Sequence of chain 1.A:
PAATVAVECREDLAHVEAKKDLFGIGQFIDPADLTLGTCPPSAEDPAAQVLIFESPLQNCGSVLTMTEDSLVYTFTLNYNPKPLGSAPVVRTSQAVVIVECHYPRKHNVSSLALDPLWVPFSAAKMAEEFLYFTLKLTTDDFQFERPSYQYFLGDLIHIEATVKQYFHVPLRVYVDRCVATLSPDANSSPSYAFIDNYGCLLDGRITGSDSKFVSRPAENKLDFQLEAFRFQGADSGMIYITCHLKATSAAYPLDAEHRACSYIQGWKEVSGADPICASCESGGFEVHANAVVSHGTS

The small molecule below binds the protein below.
Small molecule (SMILES): CC(=O)N[C@H]1[C@H](O[C@H]2[C@H](O)[C@@H](NC(C)=O)CO[C@@H]2CO)O[C@H](CO)[C@@H](O[C@@H]2O[C@H](CO[C@H]3O[C@H](CO)[C@@H](O)[C@H](O)[C@@H]3O)[C@@H](O)[C@H](O[C@H]3O[C@H](CO)[C@@H](O)[C@H](O)[C@@H]3O[C@@H]3O[C@H](CO)[C@@H](O[C@@H]4O[C@H](CO)[C@H](O)[C@H](O)[C@H]4O)[C@H](O)[C@H]3NC(C)=O)[C@@H]2O)[C@@H]1O

Sequence of chain 1.B:
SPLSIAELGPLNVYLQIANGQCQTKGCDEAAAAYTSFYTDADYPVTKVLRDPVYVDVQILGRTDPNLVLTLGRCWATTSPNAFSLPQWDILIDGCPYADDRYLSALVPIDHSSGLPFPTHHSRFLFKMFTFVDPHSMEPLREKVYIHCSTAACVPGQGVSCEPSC

Binding-site contacts:
Ligand atom C1 contacts residue PHE83 of chain 1.B at 4.3 Å (hydrophobic).
Ligand atom O5 contacts residue ASN111 of chain 1.A at 2.4 Å (h-bond).
Ligand atom C7 contacts residue PHE83 of chain 1.B at 3.9 Å (hydrophobic).
Ligand atom O3 contacts residue PHE83 of chain 1.B at 3.3 Å.
Ligand atom C8 contacts residue ARG73 of chain 1.B at 4.3 Å.
Ligand atom C6 contacts residue ARG73 of chain 1.B at 3.6 Å.
Ligand atom O5 contacts residue TRP75 of chain 1.B at 3.2 Å.
Ligand atom C2 contacts residue ASN111 of chain 1.A at 2.4 Å.
Ligand atom C5 contacts residue TRP75 of chain 1.B at 4.0 Å (hydrophobic).
Ligand atom N2 contacts residue ASN111 of chain 1.A at 2.9 Å (h-bond).
Ligand atom O5 contacts residue SER149 of chain 1.B at 3.8 Å.
Ligand atom C5 contacts residue SER149 of chain 1.B at 4.3 Å.
Ligand atom C7 contacts residue ASN111 of chain 1.A at 3.2 Å.
Ligand atom C8 contacts residue ASN111 of chain 1.A at 4.4 Å.
Ligand atom C4 contacts residue ASN111 of chain 1.A at 4.2 Å.
Ligand atom O6 contacts residue PHE83 of chain 1.B at 4.5 Å.
Ligand atom C3 contacts residue ASN111 of chain 1.A at 3.7 Å.
Ligand atom C1 contacts residue ASN111 of chain 1.A at 1.4 Å.
Ligand atom C1 contacts residue TRP75 of chain 1.B at 4.2 Å (hydrophobic).
Ligand atom C2 contacts residue PHE83 of chain 1.B at 3.7 Å (hydrophobic).
Ligand atom C3 contacts residue PHE83 of chain 1.B at 4.0 Å (hydrophobic).
Ligand atom C4 contacts residue PHE83 of chain 1.B at 4.1 Å (hydrophobic).
Ligand atom C1 contacts residue SER149 of chain 1.B at 4.0 Å.
Ligand atom O7 contacts residue ASN111 of chain 1.A at 3.2 Å (h-bond).
Ligand atom O5 contacts residue PHE83 of chain 1.B at 3.6 Å.
Ligand atom N2 contacts residue PHE83 of chain 1.B at 4.1 Å.
Ligand atom C5 contacts residue ASN111 of chain 1.A at 3.7 Å.
Ligand atom O6 contacts residue TRP75 of chain 1.B at 3.0 Å.
Ligand atom C6 contacts residue TRP75 of chain 1.B at 3.5 Å (hydrophobic).
Ligand atom O6 contacts residue ARG73 of chain 1.B at 2.8 Å (salt-bridge).
Ligand atom C6 contacts residue PHE83 of chain 1.B at 3.7 Å (hydrophobic).
Ligand atom C5 contacts residue PHE83 of chain 1.B at 3.9 Å (hydrophobic).
Ligand atom O7 contacts residue PHE83 of chain 1.B at 3.3 Å.